Binding-site contacts:
Ligand atom O4 contacts residue VAL1209 of chain 1.I at 4.3 Å.
Ligand atom C8 contacts residue VAL1209 of chain 1.I at 4.0 Å (hydrophobic).
Ligand atom N2 contacts residue ASN1213 of chain 1.I at 2.8 Å (h-bond).
Ligand atom O3 contacts residue VAL1209 of chain 1.I at 3.0 Å (h-bond).
Ligand atom C2 contacts residue VAL1209 of chain 1.I at 4.2 Å (hydrophobic).
Ligand atom O5 contacts residue VAL1209 of chain 1.I at 3.4 Å.
Ligand atom C7 contacts residue ASN1213 of chain 1.I at 3.7 Å.
Ligand atom N2 contacts residue TYR1211 of chain 1.I at 3.1 Å (h-bond).
Ligand atom C1 contacts residue ASN1213 of chain 1.I at 1.4 Å.
Ligand atom C4 contacts residue VAL1209 of chain 1.I at 4.3 Å (hydrophobic).
Ligand atom C4 contacts residue ASN1213 of chain 1.I at 4.3 Å.
Ligand atom C3 contacts residue ASN1213 of chain 1.I at 3.7 Å.
Ligand atom O7 contacts residue ASN1213 of chain 1.I at 4.2 Å.
Ligand atom C7 contacts residue TYR1211 of chain 1.I at 3.9 Å (hydrophobic).
Ligand atom C7 contacts residue VAL1209 of chain 1.I at 3.9 Å (hydrophobic).
Ligand atom C6 contacts residue VAL1209 of chain 1.I at 4.0 Å (hydrophobic).
Ligand atom N2 contacts residue VAL1209 of chain 1.I at 3.6 Å (h-bond).
Ligand atom C1 contacts residue TYR1211 of chain 1.I at 4.2 Å (hydrophobic).
Ligand atom C2 contacts residue ASN1213 of chain 1.I at 2.4 Å.
Ligand atom C8 contacts residue GLN1212 of chain 1.I at 4.3 Å.
Ligand atom C2 contacts residue TYR1211 of chain 1.I at 4.2 Å (hydrophobic).
Ligand atom C8 contacts residue TYR1211 of chain 1.I at 3.5 Å (hydrophobic).
Ligand atom C3 contacts residue VAL1209 of chain 1.I at 3.6 Å (hydrophobic).
Ligand atom C1 contacts residue VAL1209 of chain 1.I at 4.2 Å (hydrophobic).
Ligand atom C8 contacts residue SER776 of chain 1.I at 3.9 Å.
Ligand atom C5 contacts residue VAL1209 of chain 1.I at 4.1 Å (hydrophobic).
Ligand atom O5 contacts residue ASN1213 of chain 1.I at 2.5 Å (h-bond).
Ligand atom C5 contacts residue ASN1213 of chain 1.I at 3.7 Å.

Sequence of chain 1.I:
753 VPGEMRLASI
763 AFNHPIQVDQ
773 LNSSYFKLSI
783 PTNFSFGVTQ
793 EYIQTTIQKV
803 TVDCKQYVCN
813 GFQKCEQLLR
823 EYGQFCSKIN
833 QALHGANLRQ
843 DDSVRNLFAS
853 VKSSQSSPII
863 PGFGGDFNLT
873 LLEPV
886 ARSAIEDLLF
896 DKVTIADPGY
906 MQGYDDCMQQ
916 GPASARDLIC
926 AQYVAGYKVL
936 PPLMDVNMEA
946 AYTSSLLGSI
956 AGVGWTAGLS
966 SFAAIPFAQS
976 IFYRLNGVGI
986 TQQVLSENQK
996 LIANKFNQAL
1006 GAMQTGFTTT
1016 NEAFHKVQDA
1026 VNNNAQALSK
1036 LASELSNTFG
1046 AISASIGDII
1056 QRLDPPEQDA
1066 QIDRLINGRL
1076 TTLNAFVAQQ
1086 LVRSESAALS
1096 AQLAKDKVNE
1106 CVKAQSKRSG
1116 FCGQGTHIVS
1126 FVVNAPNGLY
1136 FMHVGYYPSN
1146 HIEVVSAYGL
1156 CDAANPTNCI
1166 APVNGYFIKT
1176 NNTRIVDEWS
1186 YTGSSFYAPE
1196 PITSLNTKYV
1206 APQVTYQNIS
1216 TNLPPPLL

A protein and the small-molecule ligand that binds it are described below.
Small molecule (SMILES): CC(=O)N[C@H]1[C@H](O[C@H]2[C@H](O)[C@@H](NC(C)=O)CO[C@@H]2CO)O[C@H](CO)[C@@H](O)[C@@H]1O